Binding-site contacts:
Ligand atom C6 contacts residue ASN315 of chain 56.B at 4.5 Å.
Ligand atom C2 contacts residue ASN315 of chain 56.B at 2.5 Å.
Ligand atom O5 contacts residue ASN315 of chain 56.B at 2.4 Å (h-bond).
Ligand atom C6 contacts residue THR313 of chain 56.B at 4.5 Å.
Ligand atom C1 contacts residue ASN315 of chain 56.B at 1.4 Å.
Ligand atom C4 contacts residue ASN315 of chain 56.B at 4.3 Å.
Ligand atom O5 contacts residue THR313 of chain 56.B at 4.3 Å.
Ligand atom C7 contacts residue ASN315 of chain 56.B at 3.3 Å.
Ligand atom C1 contacts residue VAL314 of chain 56.B at 4.4 Å (hydrophobic).
Ligand atom C3 contacts residue ASN315 of chain 56.B at 3.8 Å.
Ligand atom O7 contacts residue ASN315 of chain 56.B at 4.2 Å.
Ligand atom N2 contacts residue ASN315 of chain 56.B at 2.8 Å (h-bond).
Ligand atom C8 contacts residue ILE281 of chain 56.B at 4.5 Å (hydrophobic).
Ligand atom O5 contacts residue VAL314 of chain 56.B at 3.8 Å.
Ligand atom C8 contacts residue ASN315 of chain 56.B at 3.5 Å.
Ligand atom C5 contacts residue ASN315 of chain 56.B at 3.7 Å.

A small-molecule ligand and the protein it binds are described below.
Small molecule (SMILES): CC(=O)N[C@@H]1[C@@H](O)[C@H](O)[C@@H](CO)O[C@H]1O

Sequence of chain 56.B:
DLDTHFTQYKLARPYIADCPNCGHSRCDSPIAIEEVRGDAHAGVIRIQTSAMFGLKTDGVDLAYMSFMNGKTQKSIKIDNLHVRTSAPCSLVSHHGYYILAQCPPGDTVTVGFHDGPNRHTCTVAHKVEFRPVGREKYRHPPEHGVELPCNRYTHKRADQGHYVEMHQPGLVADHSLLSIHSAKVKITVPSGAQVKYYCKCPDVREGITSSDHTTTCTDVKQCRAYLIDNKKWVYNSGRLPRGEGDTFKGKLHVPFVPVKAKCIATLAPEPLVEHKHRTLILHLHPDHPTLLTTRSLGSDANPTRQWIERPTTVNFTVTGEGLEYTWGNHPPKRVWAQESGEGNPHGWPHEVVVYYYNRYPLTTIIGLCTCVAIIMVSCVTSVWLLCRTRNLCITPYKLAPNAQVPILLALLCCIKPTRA